This small molecule binds to this protein.
Small molecule (SMILES): O=C(c1ccc(-n2nnc3cccnc32)cc1)N(c1ncccc1Cl)[C@@H]1CCCNC1

Sequence of chain 1.YA:
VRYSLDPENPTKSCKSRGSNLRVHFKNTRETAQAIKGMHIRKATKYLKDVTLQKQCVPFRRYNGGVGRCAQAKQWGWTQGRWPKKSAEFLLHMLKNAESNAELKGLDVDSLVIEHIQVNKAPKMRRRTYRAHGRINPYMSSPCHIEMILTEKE

Binding-site contacts:
Ligand atom C2 contacts residue LEU32 of chain 1.CC at 4.5 Å (hydrophobic).
Ligand atom C20 contacts residue LEU30 of chain 1.CC at 4.3 Å (hydrophobic).
Ligand atom C10 contacts residue LEU32 of chain 1.CC at 4.3 Å (hydrophobic).
Ligand atom C22 contacts residue LEU30 of chain 1.CC at 3.8 Å (hydrophobic).
Ligand atom C21 contacts residue LEU30 of chain 1.CC at 3.6 Å (hydrophobic).
Ligand atom C18 contacts residue LEU30 of chain 1.CC at 3.3 Å (hydrophobic).
Ligand atom CL contacts residue LEU32 of chain 1.CC at 3.9 Å.
Ligand atom N7 contacts residue LEU30 of chain 1.CC at 3.6 Å.
Ligand atom C13 contacts residue HIS132 of chain 1.YA at 3.5 Å.
Ligand atom C19 contacts residue LEU30 of chain 1.CC at 4.1 Å (hydrophobic).
Ligand atom C13 contacts residue LEU30 of chain 1.CC at 4.5 Å (hydrophobic).
Ligand atom C12 contacts residue HIS132 of chain 1.YA at 4.5 Å.
Ligand atom C14 contacts residue LEU30 of chain 1.CC at 3.9 Å (hydrophobic).
Ligand atom N5 contacts residue ILE33 of chain 1.CC at 3.3 Å.
Ligand atom N7 contacts residue HIS132 of chain 1.YA at 4.2 Å.
Ligand atom N5 contacts residue LEU30 of chain 1.CC at 3.1 Å (h-bond).
Ligand atom N6 contacts residue ILE33 of chain 1.CC at 3.9 Å.
Ligand atom N6 contacts residue LEU30 of chain 1.CC at 2.9 Å (h-bond).
Ligand atom N4 contacts residue ILE33 of chain 1.CC at 4.5 Å.
Ligand atom C11 contacts residue LEU32 of chain 1.CC at 3.6 Å (hydrophobic).
Ligand atom N4 contacts residue LEU30 of chain 1.CC at 3.6 Å.
Ligand atom O1 contacts residue HIS132 of chain 1.YA at 4.4 Å.
Ligand atom C14 contacts residue HIS132 of chain 1.YA at 3.8 Å.

Sequence of chain 1.CC:
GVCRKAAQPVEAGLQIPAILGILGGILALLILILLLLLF